Sequence of chain 1.B:
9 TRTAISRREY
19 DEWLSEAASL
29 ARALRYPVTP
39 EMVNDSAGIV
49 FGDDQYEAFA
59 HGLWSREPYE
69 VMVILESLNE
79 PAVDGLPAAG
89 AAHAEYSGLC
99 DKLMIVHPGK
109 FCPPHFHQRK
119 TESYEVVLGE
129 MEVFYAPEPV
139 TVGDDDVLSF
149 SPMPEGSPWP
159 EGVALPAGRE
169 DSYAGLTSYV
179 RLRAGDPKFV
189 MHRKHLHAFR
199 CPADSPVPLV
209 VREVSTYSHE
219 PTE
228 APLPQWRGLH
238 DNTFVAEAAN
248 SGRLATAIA

A protein and the small-molecule ligand that binds it are described below.
Small molecule (SMILES): O[C@@H]1[C@H](O)[C@@H](O)OC[C@@H]1O

Sequence of chain 2.A:
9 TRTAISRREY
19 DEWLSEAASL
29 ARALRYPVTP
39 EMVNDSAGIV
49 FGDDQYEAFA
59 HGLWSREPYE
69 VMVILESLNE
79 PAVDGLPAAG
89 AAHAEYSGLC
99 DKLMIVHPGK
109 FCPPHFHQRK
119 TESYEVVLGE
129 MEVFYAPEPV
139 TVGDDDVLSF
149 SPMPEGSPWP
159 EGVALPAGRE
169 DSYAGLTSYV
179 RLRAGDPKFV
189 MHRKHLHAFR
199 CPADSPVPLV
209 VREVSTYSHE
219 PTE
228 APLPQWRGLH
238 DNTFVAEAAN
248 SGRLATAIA

Binding-site contacts:
Ligand atom C2 contacts residue ARG16 of chain 1.B at 4.1 Å.
Ligand atom C1 contacts residue ASP19 of chain 1.B at 3.8 Å.
Ligand atom C4 contacts residue HIS59 of chain 2.A at 4.3 Å.
Ligand atom C3 contacts residue HIS59 of chain 2.A at 3.2 Å.
Ligand atom O2 contacts residue ASP19 of chain 1.B at 4.0 Å.
Ligand atom O2 contacts residue TRP62 of chain 2.A at 4.0 Å.
Ligand atom O3 contacts residue HIS59 of chain 2.A at 2.4 Å (h-bond).
Ligand atom C1 contacts residue TRP62 of chain 2.A at 3.8 Å (hydrophobic).
Ligand atom O2 contacts residue HIS59 of chain 2.A at 4.0 Å.
Ligand atom C2 contacts residue ASP19 of chain 1.B at 4.0 Å.
Ligand atom O1 contacts residue ASP19 of chain 1.B at 2.7 Å (salt-bridge).
Ligand atom C3 contacts residue ARG16 of chain 1.B at 4.3 Å.
Ligand atom O3 contacts residue TRP62 of chain 2.A at 4.3 Å.
Ligand atom O5 contacts residue ASP19 of chain 1.B at 4.3 Å.
Ligand atom O1 contacts residue TRP62 of chain 2.A at 4.0 Å.
Ligand atom O4 contacts residue HIS59 of chain 2.A at 3.6 Å.
Ligand atom O3 contacts residue SER63 of chain 2.A at 3.2 Å.
Ligand atom C1 contacts residue SER63 of chain 2.A at 4.5 Å.
Ligand atom O2 contacts residue GLU20 of chain 1.B at 4.4 Å.
Ligand atom C2 contacts residue HIS59 of chain 2.A at 4.2 Å.
Ligand atom O2 contacts residue ARG16 of chain 1.B at 3.9 Å.